Sequence of chain 16.D:
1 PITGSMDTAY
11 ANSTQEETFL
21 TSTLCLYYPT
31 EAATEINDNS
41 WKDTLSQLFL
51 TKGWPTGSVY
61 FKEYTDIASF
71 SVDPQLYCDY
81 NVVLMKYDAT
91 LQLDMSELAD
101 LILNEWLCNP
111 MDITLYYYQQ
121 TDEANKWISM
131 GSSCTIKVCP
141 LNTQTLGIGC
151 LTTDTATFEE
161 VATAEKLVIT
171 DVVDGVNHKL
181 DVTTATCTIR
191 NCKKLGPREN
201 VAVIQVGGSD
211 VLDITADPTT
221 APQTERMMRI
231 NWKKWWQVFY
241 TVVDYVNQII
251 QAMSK

The small molecule below binds the protein below.
Small molecule (SMILES): CC(=O)N[C@H]1[C@H](O[C@H]2[C@H](O)[C@@H](NC(C)=O)CO[C@@H]2CO)O[C@H](CO)[C@@H](O)[C@@H]1O

Binding-site contacts:
Ligand atom C1 contacts residue ASN12 of chain 16.D at 2.2 Å.
Ligand atom O7 contacts residue ASN12 of chain 16.D at 3.6 Å.
Ligand atom C7 contacts residue ASN12 of chain 16.D at 3.9 Å.
Ligand atom C2 contacts residue ASN12 of chain 16.D at 3.3 Å.
Ligand atom C5 contacts residue ASN12 of chain 16.D at 4.1 Å.
Ligand atom N2 contacts residue ASN12 of chain 16.D at 3.8 Å.
Ligand atom O5 contacts residue ASN12 of chain 16.D at 2.7 Å (h-bond).